Binding-site contacts:
Ligand atom C5 contacts residue ASN801 of chain 1.A at 3.6 Å.
Ligand atom O7 contacts residue ASN801 of chain 1.A at 4.2 Å.
Ligand atom C2 contacts residue ASN801 of chain 1.A at 2.5 Å.
Ligand atom O6 contacts residue GLN804 of chain 1.A at 3.5 Å (h-bond).
Ligand atom O6 contacts residue SER803 of chain 1.A at 4.2 Å.
Ligand atom N2 contacts residue ASN801 of chain 1.A at 3.0 Å (h-bond).
Ligand atom C5 contacts residue SER803 of chain 1.A at 3.8 Å.
Ligand atom C3 contacts residue ASN801 of chain 1.A at 3.8 Å.
Ligand atom O5 contacts residue ASN801 of chain 1.A at 2.3 Å (h-bond).
Ligand atom C1 contacts residue ASN801 of chain 1.A at 1.4 Å.
Ligand atom O5 contacts residue SER803 of chain 1.A at 3.8 Å.
Ligand atom C1 contacts residue SER803 of chain 1.A at 3.7 Å.
Ligand atom C7 contacts residue ASN801 of chain 1.A at 3.8 Å.
Ligand atom C4 contacts residue ASN801 of chain 1.A at 4.2 Å.

Sequence of chain 1.A:
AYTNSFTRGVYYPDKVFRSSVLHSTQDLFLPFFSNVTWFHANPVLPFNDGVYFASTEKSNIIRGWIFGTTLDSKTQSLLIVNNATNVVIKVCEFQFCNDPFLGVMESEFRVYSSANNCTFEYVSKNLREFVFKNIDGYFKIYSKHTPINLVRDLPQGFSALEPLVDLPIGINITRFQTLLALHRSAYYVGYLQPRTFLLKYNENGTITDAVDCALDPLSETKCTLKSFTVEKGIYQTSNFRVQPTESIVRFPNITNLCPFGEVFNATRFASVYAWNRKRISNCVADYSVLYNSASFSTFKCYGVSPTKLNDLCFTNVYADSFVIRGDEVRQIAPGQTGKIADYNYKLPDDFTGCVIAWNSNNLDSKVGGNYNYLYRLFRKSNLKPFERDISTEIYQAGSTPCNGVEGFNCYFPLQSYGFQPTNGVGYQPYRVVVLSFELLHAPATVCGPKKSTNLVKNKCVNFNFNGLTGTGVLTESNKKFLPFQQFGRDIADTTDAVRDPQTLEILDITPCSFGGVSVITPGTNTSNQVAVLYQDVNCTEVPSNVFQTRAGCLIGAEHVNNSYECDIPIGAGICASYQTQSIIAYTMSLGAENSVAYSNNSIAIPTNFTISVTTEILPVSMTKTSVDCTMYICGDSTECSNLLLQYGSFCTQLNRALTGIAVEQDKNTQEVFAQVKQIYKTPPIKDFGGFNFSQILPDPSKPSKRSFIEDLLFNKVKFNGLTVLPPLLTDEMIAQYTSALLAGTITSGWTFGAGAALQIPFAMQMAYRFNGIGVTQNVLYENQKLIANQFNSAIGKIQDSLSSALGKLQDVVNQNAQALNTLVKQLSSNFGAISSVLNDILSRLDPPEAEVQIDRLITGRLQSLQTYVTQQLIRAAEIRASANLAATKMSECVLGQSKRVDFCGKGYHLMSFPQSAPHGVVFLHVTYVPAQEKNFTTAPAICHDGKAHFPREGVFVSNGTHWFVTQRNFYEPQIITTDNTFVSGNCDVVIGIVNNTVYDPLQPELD

The small molecule below binds the protein below.
Small molecule (SMILES): CC(=O)N[C@H]1[C@H](O[C@H]2[C@H](O)[C@@H](NC(C)=O)CO[C@@H]2CO)O[C@H](CO)[C@@H](O)[C@@H]1O